Binding-site contacts:
Ligand atom O7 contacts residue ARG153 of chain 1.B at 4.4 Å.
Ligand atom C5 contacts residue SER151 of chain 1.B at 4.3 Å.
Ligand atom O7 contacts residue GLY150 of chain 1.B at 4.2 Å.
Ligand atom C1 contacts residue SER151 of chain 1.B at 4.4 Å.
Ligand atom O6 contacts residue ALA147 of chain 1.B at 3.8 Å.
Ligand atom C2 contacts residue ASN154 of chain 1.B at 2.5 Å.
Ligand atom C2 contacts residue GLY150 of chain 1.B at 4.1 Å.
Ligand atom C5 contacts residue THR156 of chain 1.B at 3.9 Å.
Ligand atom O4 contacts residue ALA147 of chain 1.B at 4.5 Å.
Ligand atom O5 contacts residue GLY150 of chain 1.B at 3.8 Å.
Ligand atom C1 contacts residue THR156 of chain 1.B at 4.1 Å.
Ligand atom O5 contacts residue THR156 of chain 1.B at 3.2 Å (h-bond).
Ligand atom C5 contacts residue ASN154 of chain 1.B at 3.8 Å.
Ligand atom N2 contacts residue ASN154 of chain 1.B at 2.9 Å (h-bond).
Ligand atom O5 contacts residue ASN154 of chain 1.B at 2.5 Å (h-bond).
Ligand atom C7 contacts residue ASN154 of chain 1.B at 3.8 Å.
Ligand atom O5 contacts residue SER151 of chain 1.B at 3.4 Å.
Ligand atom C4 contacts residue ASN154 of chain 1.B at 4.3 Å.
Ligand atom C6 contacts residue SER151 of chain 1.B at 3.6 Å.
Ligand atom C6 contacts residue THR156 of chain 1.B at 3.6 Å.
Ligand atom C4 contacts residue ALA147 of chain 1.B at 4.2 Å (hydrophobic).
Ligand atom C3 contacts residue ASN154 of chain 1.B at 3.8 Å.
Ligand atom O7 contacts residue ASN154 of chain 1.B at 4.2 Å.
Ligand atom C1 contacts residue GLY150 of chain 1.B at 3.9 Å.
Ligand atom C1 contacts residue ASN154 of chain 1.B at 1.5 Å.
Ligand atom O6 contacts residue SER151 of chain 1.B at 3.9 Å.

Sequence of chain 1.B:
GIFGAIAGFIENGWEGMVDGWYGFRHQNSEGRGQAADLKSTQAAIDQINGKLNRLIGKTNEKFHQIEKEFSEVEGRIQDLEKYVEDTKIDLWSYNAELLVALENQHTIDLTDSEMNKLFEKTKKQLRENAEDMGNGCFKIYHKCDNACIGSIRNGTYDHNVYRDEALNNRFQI

This small molecule binds to this protein.
Small molecule (SMILES): CC(=O)N[C@@H]1[C@@H](O)[C@H](O)[C@@H](CO)O[C@H]1O